Binding-site contacts:
Ligand atom C7 contacts residue ASN1098 of chain 1.C at 3.4 Å.
Ligand atom O3 contacts residue HIS1101 of chain 1.C at 4.4 Å.
Ligand atom O7 contacts residue HIS1101 of chain 1.C at 3.0 Å (h-bond).
Ligand atom C4 contacts residue ASN1098 of chain 1.C at 4.2 Å.
Ligand atom C1 contacts residue ASN1098 of chain 1.C at 1.4 Å.
Ligand atom C5 contacts residue HIS1101 of chain 1.C at 3.7 Å.
Ligand atom C5 contacts residue PHE1103 of chain 1.C at 3.6 Å (hydrophobic).
Ligand atom C3 contacts residue ASN1098 of chain 1.C at 3.8 Å.
Ligand atom C3 contacts residue HIS1101 of chain 1.C at 3.6 Å.
Ligand atom C7 contacts residue HIS1101 of chain 1.C at 3.6 Å.
Ligand atom N2 contacts residue THR1100 of chain 1.C at 4.0 Å.
Ligand atom C2 contacts residue ASN1098 of chain 1.C at 2.5 Å.
Ligand atom C1 contacts residue PHE1103 of chain 1.C at 4.2 Å (hydrophobic).
Ligand atom C5 contacts residue ASN1098 of chain 1.C at 3.7 Å.
Ligand atom N2 contacts residue ASN1098 of chain 1.C at 2.9 Å (h-bond).
Ligand atom O4 contacts residue HIS1101 of chain 1.C at 3.6 Å.
Ligand atom O5 contacts residue HIS1101 of chain 1.C at 4.3 Å.
Ligand atom C8 contacts residue HIS1101 of chain 1.C at 3.8 Å.
Ligand atom C1 contacts residue HIS1101 of chain 1.C at 4.0 Å.
Ligand atom C8 contacts residue ASN1098 of chain 1.C at 3.5 Å.
Ligand atom O5 contacts residue PHE1103 of chain 1.C at 3.6 Å.
Ligand atom C8 contacts residue THR1100 of chain 1.C at 3.9 Å.
Ligand atom C6 contacts residue PHE1103 of chain 1.C at 3.4 Å (hydrophobic).
Ligand atom C4 contacts residue HIS1101 of chain 1.C at 4.0 Å.
Ligand atom C2 contacts residue HIS1101 of chain 1.C at 4.3 Å.
Ligand atom O7 contacts residue ASN1098 of chain 1.C at 3.5 Å (h-bond).
Ligand atom O5 contacts residue ASN1098 of chain 1.C at 2.4 Å (h-bond).

The protein below binds the small molecule below.
Small molecule (SMILES): CC(=O)N[C@H]1[C@H](O[C@H]2[C@H](O)[C@@H](NC(C)=O)CO[C@@H]2CO)O[C@H](CO)[C@@H](O)[C@@H]1O

Sequence of chain 1.C:
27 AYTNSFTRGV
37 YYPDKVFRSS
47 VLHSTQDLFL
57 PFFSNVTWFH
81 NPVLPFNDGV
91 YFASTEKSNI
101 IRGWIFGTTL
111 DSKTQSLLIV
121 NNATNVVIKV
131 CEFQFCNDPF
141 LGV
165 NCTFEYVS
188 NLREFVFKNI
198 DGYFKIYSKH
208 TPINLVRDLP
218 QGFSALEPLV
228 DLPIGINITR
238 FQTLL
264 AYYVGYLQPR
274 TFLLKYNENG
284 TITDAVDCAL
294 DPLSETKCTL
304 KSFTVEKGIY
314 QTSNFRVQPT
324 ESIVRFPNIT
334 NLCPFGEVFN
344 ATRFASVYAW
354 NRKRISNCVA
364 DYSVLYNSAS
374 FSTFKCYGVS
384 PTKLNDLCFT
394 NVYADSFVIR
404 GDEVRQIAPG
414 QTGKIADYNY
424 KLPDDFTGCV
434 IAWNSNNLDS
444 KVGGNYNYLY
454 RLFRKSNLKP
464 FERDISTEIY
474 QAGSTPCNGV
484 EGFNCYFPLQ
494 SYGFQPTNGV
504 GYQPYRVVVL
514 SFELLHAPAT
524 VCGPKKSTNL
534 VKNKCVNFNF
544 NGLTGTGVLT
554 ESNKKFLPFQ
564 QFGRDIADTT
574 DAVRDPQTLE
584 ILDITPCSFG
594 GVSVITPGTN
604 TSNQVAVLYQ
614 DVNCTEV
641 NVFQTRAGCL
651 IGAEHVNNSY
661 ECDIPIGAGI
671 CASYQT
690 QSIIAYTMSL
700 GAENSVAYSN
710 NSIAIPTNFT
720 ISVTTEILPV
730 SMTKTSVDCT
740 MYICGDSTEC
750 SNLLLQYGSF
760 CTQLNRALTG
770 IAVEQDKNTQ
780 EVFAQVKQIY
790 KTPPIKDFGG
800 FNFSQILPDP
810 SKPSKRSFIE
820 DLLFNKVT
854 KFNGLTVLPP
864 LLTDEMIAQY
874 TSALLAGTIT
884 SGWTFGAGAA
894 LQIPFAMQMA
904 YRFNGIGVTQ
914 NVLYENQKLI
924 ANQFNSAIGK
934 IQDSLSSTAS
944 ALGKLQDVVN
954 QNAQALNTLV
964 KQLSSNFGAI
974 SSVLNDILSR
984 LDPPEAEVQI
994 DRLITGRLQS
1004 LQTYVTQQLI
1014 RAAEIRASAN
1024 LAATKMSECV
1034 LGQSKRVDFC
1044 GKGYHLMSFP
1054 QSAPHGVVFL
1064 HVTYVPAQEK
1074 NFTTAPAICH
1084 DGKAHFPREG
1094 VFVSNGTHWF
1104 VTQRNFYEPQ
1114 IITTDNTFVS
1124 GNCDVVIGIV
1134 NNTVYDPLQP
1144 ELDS